This protein binds this small molecule.
Small molecule (SMILES): N[C@@H](Cc1c[nH]c[nH+]1)C(=O)O

Binding-site contacts:
Ligand atom CE1 contacts residue HIS196 of chain 1.A at 3.9 Å.
Ligand atom C contacts residue LYS16 of chain 1.A at 4.0 Å.
Ligand atom CE1 contacts residue ASN17 of chain 1.A at 3.8 Å.
Ligand atom CE1 contacts residue ILE18 of chain 1.A at 4.3 Å (hydrophobic).
Ligand atom C contacts residue GLU193 of chain 1.A at 3.9 Å.
Ligand atom ND1 contacts residue HIS196 of chain 1.A at 3.5 Å.
Ligand atom CD2 contacts residue HIS196 of chain 1.A at 3.4 Å.
Ligand atom CA contacts residue HIS196 of chain 1.A at 4.0 Å.
Ligand atom OXT contacts residue GLU193 of chain 1.A at 3.4 Å.
Ligand atom NE2 contacts residue HIS196 of chain 1.A at 3.6 Å.
Ligand atom OXT contacts residue SER197 of chain 1.A at 4.5 Å.
Ligand atom O contacts residue LYS16 of chain 1.A at 3.7 Å.
Ligand atom CB contacts residue HIS196 of chain 1.A at 3.3 Å.
Ligand atom CE1 contacts residue LYS16 of chain 1.A at 3.6 Å.
Ligand atom CB contacts residue LYS16 of chain 1.A at 3.9 Å.
Ligand atom CA contacts residue LYS16 of chain 1.A at 3.4 Å.
Ligand atom CG contacts residue LYS16 of chain 1.A at 3.7 Å.
Ligand atom NE2 contacts residue ILE18 of chain 1.A at 3.9 Å.
Ligand atom N contacts residue LYS16 of chain 1.A at 3.6 Å.
Ligand atom ND1 contacts residue MET15 of chain 1.A at 3.6 Å.
Ligand atom ND1 contacts residue LYS16 of chain 1.A at 3.7 Å.
Ligand atom C contacts residue HIS196 of chain 1.A at 3.8 Å.
Ligand atom CD2 contacts residue LYS16 of chain 1.A at 3.5 Å.
Ligand atom N contacts residue HIS196 of chain 1.A at 4.1 Å.
Ligand atom O contacts residue GLY169 of chain 1.A at 3.8 Å.
Ligand atom NE2 contacts residue LYS16 of chain 1.A at 3.2 Å.
Ligand atom CE1 contacts residue MET15 of chain 1.A at 4.0 Å (hydrophobic).
Ligand atom NE2 contacts residue ASN17 of chain 1.A at 3.8 Å.
Ligand atom O contacts residue GLU193 of chain 1.A at 3.4 Å.
Ligand atom CG contacts residue MET15 of chain 1.A at 4.3 Å (hydrophobic).
Ligand atom OXT contacts residue HIS196 of chain 1.A at 2.9 Å (h-bond).
Ligand atom NE2 contacts residue HIS192 of chain 1.A at 3.9 Å.
Ligand atom CD2 contacts residue HIS192 of chain 1.A at 4.0 Å.
Ligand atom CG contacts residue HIS196 of chain 1.A at 3.4 Å.

Sequence of chain 1.A:
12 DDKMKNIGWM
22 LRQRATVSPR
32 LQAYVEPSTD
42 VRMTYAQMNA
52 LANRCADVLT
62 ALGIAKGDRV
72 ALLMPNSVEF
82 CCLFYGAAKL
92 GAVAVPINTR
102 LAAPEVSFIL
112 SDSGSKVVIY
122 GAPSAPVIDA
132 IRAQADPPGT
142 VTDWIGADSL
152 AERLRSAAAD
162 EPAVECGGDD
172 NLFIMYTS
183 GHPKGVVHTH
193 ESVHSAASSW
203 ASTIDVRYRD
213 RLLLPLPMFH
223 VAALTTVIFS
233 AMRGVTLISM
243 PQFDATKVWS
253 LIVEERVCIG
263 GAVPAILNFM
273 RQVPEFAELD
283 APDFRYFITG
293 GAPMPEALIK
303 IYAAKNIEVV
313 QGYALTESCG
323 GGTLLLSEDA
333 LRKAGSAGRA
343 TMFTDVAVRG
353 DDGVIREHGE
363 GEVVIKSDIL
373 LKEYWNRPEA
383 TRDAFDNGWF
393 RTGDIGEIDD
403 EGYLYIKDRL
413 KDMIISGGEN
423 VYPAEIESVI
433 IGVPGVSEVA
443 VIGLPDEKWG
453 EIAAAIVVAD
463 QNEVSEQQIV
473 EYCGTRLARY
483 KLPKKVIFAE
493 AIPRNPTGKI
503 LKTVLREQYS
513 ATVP